Sequence of chain 1.A:
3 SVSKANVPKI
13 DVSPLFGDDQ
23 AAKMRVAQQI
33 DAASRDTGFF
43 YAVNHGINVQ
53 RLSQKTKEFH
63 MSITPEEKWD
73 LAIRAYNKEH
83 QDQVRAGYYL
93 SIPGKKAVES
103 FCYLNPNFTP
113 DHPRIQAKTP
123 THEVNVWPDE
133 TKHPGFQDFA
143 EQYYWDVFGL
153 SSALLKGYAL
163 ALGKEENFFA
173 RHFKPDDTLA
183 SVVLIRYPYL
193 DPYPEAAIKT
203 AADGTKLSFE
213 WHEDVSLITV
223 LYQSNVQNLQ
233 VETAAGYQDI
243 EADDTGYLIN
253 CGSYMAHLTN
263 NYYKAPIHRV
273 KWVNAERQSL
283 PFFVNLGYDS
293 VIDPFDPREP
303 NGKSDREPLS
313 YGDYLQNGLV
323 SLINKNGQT

This small molecule binds to this protein.
Small molecule (SMILES): N[C@@H](CCCC(=O)N[C@@H](CS)C(=O)N[C@H](C(=O)O)C(C(F)(F)F)C(F)(F)F)C(=O)O

Binding-site contacts:
Ligand atom C1 contacts residue ARG87 of chain 1.A at 3.5 Å.
Ligand atom C1 contacts residue SER183 of chain 1.A at 3.6 Å.
Ligand atom N14 contacts residue CYS104 of chain 1.A at 3.9 Å.
Ligand atom C3 contacts residue LEU321 of chain 1.A at 3.8 Å (hydrophobic).
Ligand atom N14 contacts residue TYR91 of chain 1.A at 2.9 Å (h-bond).
Ligand atom S17 contacts residue PHE285 of chain 1.A at 3.7 Å.
Ligand atom S17 contacts residue ASP216 of chain 1.A at 3.3 Å (salt-bridge).
Ligand atom C16 contacts residue HIS214 of chain 1.A at 3.2 Å.
Ligand atom F23 contacts residue THR331 of chain 1.A at 3.2 Å.
Ligand atom C1 contacts residue CYS104 of chain 1.A at 3.9 Å (hydrophobic).
Ligand atom C12 contacts residue PHE211 of chain 1.A at 3.9 Å (hydrophobic).
Ligand atom F22 contacts residue VAL100 of chain 1.A at 3.4 Å.
Ligand atom F25 contacts residue TYR189 of chain 1.A at 2.9 Å.
Ligand atom O20 contacts residue ARG87 of chain 1.A at 2.9 Å (salt-bridge).
Ligand atom N11 contacts residue LEU324 of chain 1.A at 3.6 Å.
Ligand atom C31 contacts residue TYR189 of chain 1.A at 3.4 Å (hydrophobic).
Ligand atom F22 contacts residue THR331 of chain 1.A at 3.8 Å.
Ligand atom O20 contacts residue SER183 of chain 1.A at 2.7 Å (h-bond).
Ligand atom F25 contacts residue PHE211 of chain 1.A at 3.0 Å.
Ligand atom C7 contacts residue LEU324 of chain 1.A at 3.9 Å (hydrophobic).
Ligand atom F25 contacts residue VAL272 of chain 1.A at 3.9 Å.
Ligand atom O43 contacts residue VAL272 of chain 1.A at 3.6 Å.
Ligand atom F26 contacts residue PHE211 of chain 1.A at 3.0 Å.
Ligand atom O42 contacts residue TYR189 of chain 1.A at 2.7 Å (h-bond).
Ligand atom C30 contacts residue ILE187 of chain 1.A at 3.8 Å (hydrophobic).
Ligand atom C16 contacts residue PHE211 of chain 1.A at 3.6 Å (hydrophobic).
Ligand atom C37 contacts residue TYR189 of chain 1.A at 3.2 Å (hydrophobic).
Ligand atom F24 contacts residue VAL100 of chain 1.A at 3.8 Å.
Ligand atom F26 contacts residue THR331 of chain 1.A at 3.5 Å.
Ligand atom O15 contacts residue THR331 of chain 1.A at 3.8 Å.
Ligand atom C32 contacts residue TYR189 of chain 1.A at 3.2 Å (hydrophobic).
Ligand atom O19 contacts residue ARG87 of chain 1.A at 2.8 Å (salt-bridge).
Ligand atom F24 contacts residue TYR189 of chain 1.A at 2.9 Å.
Ligand atom F21 contacts residue ILE187 of chain 1.A at 3.0 Å.
Ligand atom C10 contacts residue LEU324 of chain 1.A at 3.6 Å (hydrophobic).
Ligand atom C37 contacts residue PHE211 of chain 1.A at 3.7 Å (hydrophobic).
Ligand atom S17 contacts residue HIS214 of chain 1.A at 3.5 Å (h-bond).
Ligand atom O42 contacts residue ILE187 of chain 1.A at 3.9 Å.
Ligand atom C16 contacts residue FE1 of chain 1.B at 3.4 Å.
Ligand atom S17 contacts residue FE1 of chain 1.B at 2.5 Å.